This protein binds this small molecule.
Small molecule (SMILES): CC(=O)N[C@H]1[C@@H](O[C@H]2[C@H](O)[C@@H](NC(C)=O)CO[C@@H]2CO)O[C@H](CO)[C@@H](O)[C@@H]1O

Binding-site contacts:
Ligand atom C7 contacts residue ASN143 of chain 1.A at 3.5 Å.
Ligand atom C3 contacts residue ASN143 of chain 1.A at 3.3 Å.
Ligand atom O6 contacts residue ASN143 of chain 1.A at 4.1 Å.
Ligand atom N2 contacts residue ASN143 of chain 1.A at 2.7 Å (h-bond).
Ligand atom O7 contacts residue ASN143 of chain 1.A at 4.0 Å.
Ligand atom C8 contacts residue ASN143 of chain 1.A at 4.4 Å.
Ligand atom C4 contacts residue ASN143 of chain 1.A at 3.8 Å.
Ligand atom O5 contacts residue ASN143 of chain 1.A at 2.4 Å (h-bond).
Ligand atom C5 contacts residue ASN143 of chain 1.A at 3.0 Å.
Ligand atom C8 contacts residue GLY142 of chain 1.A at 4.5 Å.
Ligand atom C2 contacts residue ASN143 of chain 1.A at 2.5 Å.
Ligand atom C1 contacts residue ASN143 of chain 1.A at 1.5 Å.
Ligand atom C6 contacts residue ASN143 of chain 1.A at 4.2 Å.

Sequence of chain 1.A:
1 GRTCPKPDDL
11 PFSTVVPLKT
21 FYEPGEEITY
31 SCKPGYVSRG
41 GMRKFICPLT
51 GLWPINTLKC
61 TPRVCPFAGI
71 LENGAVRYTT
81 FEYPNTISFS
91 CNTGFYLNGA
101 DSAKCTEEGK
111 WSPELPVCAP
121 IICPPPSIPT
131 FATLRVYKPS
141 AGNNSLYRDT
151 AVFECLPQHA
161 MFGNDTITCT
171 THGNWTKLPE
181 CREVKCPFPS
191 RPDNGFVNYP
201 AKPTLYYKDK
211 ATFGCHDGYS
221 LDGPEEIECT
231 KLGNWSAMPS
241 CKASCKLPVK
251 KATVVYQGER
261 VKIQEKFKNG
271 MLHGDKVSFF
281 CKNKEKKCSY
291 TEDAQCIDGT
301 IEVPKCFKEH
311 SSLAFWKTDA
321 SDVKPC